Sequence of chain 1.HB:
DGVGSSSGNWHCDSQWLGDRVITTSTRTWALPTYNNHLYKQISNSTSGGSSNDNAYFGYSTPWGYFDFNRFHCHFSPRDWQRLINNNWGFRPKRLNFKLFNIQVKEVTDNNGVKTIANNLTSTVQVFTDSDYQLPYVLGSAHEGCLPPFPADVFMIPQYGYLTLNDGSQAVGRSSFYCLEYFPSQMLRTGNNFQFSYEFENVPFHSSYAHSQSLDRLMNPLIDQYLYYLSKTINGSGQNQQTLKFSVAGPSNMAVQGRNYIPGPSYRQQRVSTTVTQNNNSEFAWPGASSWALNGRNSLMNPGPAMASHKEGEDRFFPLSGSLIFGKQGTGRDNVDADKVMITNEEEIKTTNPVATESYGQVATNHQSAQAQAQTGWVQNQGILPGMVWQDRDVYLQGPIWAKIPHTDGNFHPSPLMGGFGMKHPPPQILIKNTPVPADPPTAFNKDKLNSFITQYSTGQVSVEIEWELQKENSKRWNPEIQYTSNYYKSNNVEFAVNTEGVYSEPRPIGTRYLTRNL

Sequence of chain 1.K:
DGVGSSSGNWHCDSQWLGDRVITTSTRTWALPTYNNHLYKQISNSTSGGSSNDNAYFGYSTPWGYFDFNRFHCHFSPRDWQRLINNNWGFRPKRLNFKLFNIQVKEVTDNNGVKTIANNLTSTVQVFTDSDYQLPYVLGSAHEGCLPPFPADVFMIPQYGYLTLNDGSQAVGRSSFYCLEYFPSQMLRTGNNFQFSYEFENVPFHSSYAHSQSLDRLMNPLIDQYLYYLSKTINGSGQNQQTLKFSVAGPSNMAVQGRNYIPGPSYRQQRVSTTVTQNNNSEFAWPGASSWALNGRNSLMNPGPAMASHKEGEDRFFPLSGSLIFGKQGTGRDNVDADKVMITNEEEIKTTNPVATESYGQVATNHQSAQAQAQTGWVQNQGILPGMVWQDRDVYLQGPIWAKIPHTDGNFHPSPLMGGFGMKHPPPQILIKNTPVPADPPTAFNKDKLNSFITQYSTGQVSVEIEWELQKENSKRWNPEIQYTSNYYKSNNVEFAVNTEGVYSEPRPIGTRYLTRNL

Binding-site contacts:
Ligand atom C6 contacts residue TRP285 of chain 1.K at 3.4 Å (hydrophobic).
Ligand atom C2 contacts residue ASN252 of chain 1.HB at 4.4 Å.
Ligand atom C3 contacts residue TRP285 of chain 1.K at 4.0 Å (hydrophobic).
Ligand atom O3 contacts residue TRP285 of chain 1.K at 3.9 Å.
Ligand atom C2 contacts residue TRP285 of chain 1.K at 3.5 Å (hydrophobic).
Ligand atom O2 contacts residue TRP285 of chain 1.K at 4.3 Å.
Ligand atom O1 contacts residue TRP285 of chain 1.K at 3.1 Å.
Ligand atom C1 contacts residue TRP285 of chain 1.K at 3.5 Å (hydrophobic).
Ligand atom C4 contacts residue TRP285 of chain 1.K at 4.0 Å (hydrophobic).
Ligand atom O4 contacts residue TRP285 of chain 1.K at 3.2 Å.
Ligand atom O1 contacts residue VAL255 of chain 1.HB at 4.0 Å.
Ligand atom O5 contacts residue TRP285 of chain 1.K at 3.1 Å (h-bond).
Ligand atom O6 contacts residue TRP285 of chain 1.K at 3.2 Å (h-bond).
Ligand atom O2 contacts residue ASN252 of chain 1.HB at 3.1 Å (h-bond).
Ligand atom O2 contacts residue VAL255 of chain 1.HB at 3.9 Å.
Ligand atom O1 contacts residue ALA254 of chain 1.HB at 4.3 Å.
Ligand atom C5 contacts residue TRP285 of chain 1.K at 3.7 Å (hydrophobic).
Ligand atom O1 contacts residue ASN252 of chain 1.HB at 4.2 Å.

This protein binds this small molecule.
Small molecule (SMILES): OC[C@H]1O[C@@H](O)[C@H](O)[C@@H](O)[C@H]1O